Sequence of chain 2.A:
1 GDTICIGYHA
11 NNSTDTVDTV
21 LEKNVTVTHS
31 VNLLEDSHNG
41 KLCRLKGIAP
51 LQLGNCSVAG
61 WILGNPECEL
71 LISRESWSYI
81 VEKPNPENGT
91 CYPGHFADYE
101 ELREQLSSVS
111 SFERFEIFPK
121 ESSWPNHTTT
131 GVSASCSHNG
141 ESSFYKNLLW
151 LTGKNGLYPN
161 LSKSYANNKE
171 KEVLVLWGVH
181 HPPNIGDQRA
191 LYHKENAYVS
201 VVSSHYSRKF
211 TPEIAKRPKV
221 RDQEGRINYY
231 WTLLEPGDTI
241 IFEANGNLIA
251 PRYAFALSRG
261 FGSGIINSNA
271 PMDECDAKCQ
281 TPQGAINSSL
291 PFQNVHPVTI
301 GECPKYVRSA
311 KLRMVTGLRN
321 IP

A small-molecule ligand and the protein it binds are described below.
Small molecule (SMILES): CC(=O)N[C@@H]1[C@@H](O)[C@H](O)[C@@H](CO)O[C@H]1O

Binding-site contacts:
Ligand atom C4 contacts residue ASN88 of chain 2.A at 4.2 Å.
Ligand atom C8 contacts residue ASN88 of chain 2.A at 4.4 Å.
Ligand atom N2 contacts residue GLU67 of chain 2.A at 4.0 Å.
Ligand atom C7 contacts residue ASN88 of chain 2.A at 3.3 Å.
Ligand atom C3 contacts residue ARG221 of chain 2.A at 4.2 Å.
Ligand atom C8 contacts residue SER137 of chain 2.A at 3.5 Å.
Ligand atom O7 contacts residue CYS91 of chain 2.A at 4.1 Å.
Ligand atom N2 contacts residue ARG221 of chain 2.A at 3.7 Å.
Ligand atom C8 contacts residue ASN65 of chain 2.A at 3.2 Å.
Ligand atom O7 contacts residue ARG221 of chain 2.A at 2.5 Å (salt-bridge).
Ligand atom O7 contacts residue ASN65 of chain 2.A at 4.4 Å.
Ligand atom C2 contacts residue ARG221 of chain 2.A at 3.5 Å.
Ligand atom C7 contacts residue ARG221 of chain 2.A at 3.3 Å.
Ligand atom C5 contacts residue ASN88 of chain 2.A at 3.7 Å.
Ligand atom O6 contacts residue GLU87 of chain 2.A at 3.3 Å.
Ligand atom C1 contacts residue ASN88 of chain 2.A at 1.4 Å.
Ligand atom O5 contacts residue GLU87 of chain 2.A at 3.8 Å.
Ligand atom C7 contacts residue GLU67 of chain 2.A at 4.3 Å.
Ligand atom C8 contacts residue ARG221 of chain 2.A at 4.4 Å.
Ligand atom C7 contacts residue ASN65 of chain 2.A at 4.2 Å.
Ligand atom O3 contacts residue ARG221 of chain 2.A at 3.7 Å.
Ligand atom C1 contacts residue GLU87 of chain 2.A at 4.2 Å.
Ligand atom C3 contacts residue ASN88 of chain 2.A at 3.8 Å.
Ligand atom C2 contacts residue ASN88 of chain 2.A at 2.5 Å.
Ligand atom C8 contacts residue CYS91 of chain 2.A at 4.4 Å (hydrophobic).
Ligand atom N2 contacts residue ASN88 of chain 2.A at 2.9 Å (h-bond).
Ligand atom O7 contacts residue ASN88 of chain 2.A at 3.3 Å (h-bond).
Ligand atom C8 contacts residue GLU67 of chain 2.A at 3.5 Å.
Ligand atom O5 contacts residue ASN88 of chain 2.A at 2.4 Å (h-bond).